Sequence of chain 3.E:
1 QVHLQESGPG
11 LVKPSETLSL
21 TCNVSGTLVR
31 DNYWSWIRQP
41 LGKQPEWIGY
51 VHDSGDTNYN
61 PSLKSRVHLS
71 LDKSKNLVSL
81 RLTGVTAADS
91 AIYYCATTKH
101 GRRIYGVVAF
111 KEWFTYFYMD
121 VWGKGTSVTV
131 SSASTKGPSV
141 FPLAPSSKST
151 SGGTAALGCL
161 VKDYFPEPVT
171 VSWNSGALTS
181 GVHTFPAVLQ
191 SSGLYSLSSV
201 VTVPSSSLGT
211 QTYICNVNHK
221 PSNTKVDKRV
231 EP

Sequence of chain 3.F:
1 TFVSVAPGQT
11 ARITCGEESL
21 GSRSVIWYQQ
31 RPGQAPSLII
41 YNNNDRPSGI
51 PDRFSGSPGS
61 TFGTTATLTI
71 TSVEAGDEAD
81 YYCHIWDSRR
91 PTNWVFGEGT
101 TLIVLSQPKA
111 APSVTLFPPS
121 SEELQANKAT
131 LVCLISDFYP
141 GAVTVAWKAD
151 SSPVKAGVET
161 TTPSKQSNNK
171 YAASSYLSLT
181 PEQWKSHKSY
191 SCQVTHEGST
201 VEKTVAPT

The small molecule below binds the protein below.
Small molecule (SMILES): CC(=O)N[C@H]1[C@H](O[C@H]2[C@H](O)[C@@H](NC(C)=O)CO[C@@H]2CO)O[C@H](CO)[C@@H](O[C@@H]2O[C@H](CO)[C@@H](O)[C@H](O[C@H]3O[C@H](CO)[C@@H](O)[C@H](O)[C@@H]3O)[C@@H]2O)[C@@H]1O

Binding-site contacts:
Ligand atom C3 contacts residue THR92 of chain 3.F at 3.4 Å.
Ligand atom C7 contacts residue ASN131 of chain 3.D at 2.9 Å.
Ligand atom C3 contacts residue ASP56 of chain 3.E at 4.4 Å.
Ligand atom C8 contacts residue PHE114 of chain 3.E at 3.5 Å (hydrophobic).
Ligand atom C7 contacts residue PHE114 of chain 3.E at 3.9 Å (hydrophobic).
Ligand atom O3 contacts residue THR92 of chain 3.F at 4.3 Å.
Ligand atom O5 contacts residue ASN131 of chain 3.D at 2.2 Å (h-bond).
Ligand atom C2 contacts residue THR92 of chain 3.F at 3.7 Å.
Ligand atom C8 contacts residue TRP86 of chain 3.F at 4.1 Å (hydrophobic).
Ligand atom O7 contacts residue PHE114 of chain 3.E at 3.8 Å.
Ligand atom N2 contacts residue ASN131 of chain 3.D at 2.6 Å (h-bond).
Ligand atom C5 contacts residue ASN131 of chain 3.D at 3.6 Å.
Ligand atom C1 contacts residue THR92 of chain 3.F at 3.7 Å.
Ligand atom C4 contacts residue ARG102 of chain 3.E at 3.6 Å.
Ligand atom C6 contacts residue ASN131 of chain 3.D at 4.0 Å.
Ligand atom O7 contacts residue ASN131 of chain 3.D at 2.8 Å (h-bond).
Ligand atom O6 contacts residue ASN131 of chain 3.D at 3.7 Å.
Ligand atom O3 contacts residue THR115 of chain 3.E at 4.4 Å.
Ligand atom O7 contacts residue ASN58 of chain 3.E at 3.4 Å (h-bond).
Ligand atom O6 contacts residue ARG102 of chain 3.E at 4.2 Å.
Ligand atom O3 contacts residue ARG102 of chain 3.E at 4.2 Å.
Ligand atom O6 contacts residue ILE132 of chain 3.D at 4.4 Å.
Ligand atom C1 contacts residue PRO91 of chain 3.F at 4.2 Å (hydrophobic).
Ligand atom O6 contacts residue THR115 of chain 3.E at 3.4 Å.
Ligand atom C3 contacts residue ASN131 of chain 3.D at 3.6 Å.
Ligand atom O5 contacts residue THR92 of chain 3.F at 4.5 Å.
Ligand atom C6 contacts residue THR115 of chain 3.E at 3.5 Å.
Ligand atom N2 contacts residue THR92 of chain 3.F at 3.6 Å (h-bond).
Ligand atom C8 contacts residue ASN131 of chain 3.D at 4.2 Å.
Ligand atom O4 contacts residue ARG102 of chain 3.E at 3.2 Å (salt-bridge).
Ligand atom C1 contacts residue ASN131 of chain 3.D at 1.5 Å.
Ligand atom C5 contacts residue THR92 of chain 3.F at 4.2 Å.
Ligand atom C7 contacts residue ASP87 of chain 3.F at 4.4 Å.
Ligand atom O4 contacts residue ASP56 of chain 3.E at 4.2 Å.
Ligand atom C2 contacts residue ASN131 of chain 3.D at 2.1 Å.
Ligand atom O6 contacts residue THR115 of chain 3.E at 2.3 Å (h-bond).
Ligand atom C8 contacts residue ASP87 of chain 3.F at 3.5 Å.
Ligand atom C6 contacts residue THR115 of chain 3.E at 3.3 Å.
Ligand atom C4 contacts residue THR92 of chain 3.F at 4.3 Å.
Ligand atom C4 contacts residue ASN131 of chain 3.D at 4.0 Å.

Sequence of chain 3.D:
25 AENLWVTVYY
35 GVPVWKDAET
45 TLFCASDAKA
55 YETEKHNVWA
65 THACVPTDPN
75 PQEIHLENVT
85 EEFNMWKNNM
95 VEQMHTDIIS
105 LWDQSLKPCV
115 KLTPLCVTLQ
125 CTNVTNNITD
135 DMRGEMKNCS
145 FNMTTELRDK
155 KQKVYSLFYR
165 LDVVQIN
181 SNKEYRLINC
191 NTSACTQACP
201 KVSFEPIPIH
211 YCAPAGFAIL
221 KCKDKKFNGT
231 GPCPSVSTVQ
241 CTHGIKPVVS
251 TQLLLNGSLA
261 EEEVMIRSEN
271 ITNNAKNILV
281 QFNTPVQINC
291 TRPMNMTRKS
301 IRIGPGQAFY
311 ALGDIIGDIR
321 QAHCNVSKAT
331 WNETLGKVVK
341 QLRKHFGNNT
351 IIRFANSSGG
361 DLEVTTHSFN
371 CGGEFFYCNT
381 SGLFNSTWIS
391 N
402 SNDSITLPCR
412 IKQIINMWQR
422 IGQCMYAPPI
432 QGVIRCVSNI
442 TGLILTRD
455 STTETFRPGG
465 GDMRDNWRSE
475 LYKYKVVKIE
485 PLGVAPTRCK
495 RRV